Sequence of chain 1.F:
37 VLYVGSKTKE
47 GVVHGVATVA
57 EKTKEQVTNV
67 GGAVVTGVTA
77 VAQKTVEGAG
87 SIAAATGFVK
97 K

Sequence of chain 1.B:
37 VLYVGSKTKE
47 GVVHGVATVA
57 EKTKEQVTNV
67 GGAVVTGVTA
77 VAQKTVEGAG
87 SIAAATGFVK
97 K

Binding-site contacts:
Ligand atom C14 contacts residue VAL82 of chain 1.A at 4.1 Å (hydrophobic).
Ligand atom N12 contacts residue GLU83 of chain 1.A at 4.3 Å.
Ligand atom C13 contacts residue VAL82 of chain 1.F at 3.7 Å (hydrophobic).
Ligand atom C10 contacts residue VAL82 of chain 1.A at 3.0 Å (hydrophobic).
Ligand atom C13 contacts residue VAL82 of chain 1.A at 2.3 Å (hydrophobic).
Ligand atom C11 contacts residue VAL82 of chain 1.A at 2.9 Å (hydrophobic).
Ligand atom C09 contacts residue VAL82 of chain 1.A at 4.2 Å (hydrophobic).
Ligand atom O01 contacts residue TYR39 of chain 1.B at 3.9 Å.
Ligand atom N12 contacts residue VAL82 of chain 1.A at 2.3 Å.

Sequence of chain 1.A:
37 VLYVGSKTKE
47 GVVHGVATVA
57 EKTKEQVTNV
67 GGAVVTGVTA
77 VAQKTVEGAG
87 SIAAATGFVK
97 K

A protein and the small-molecule ligand that binds it are described below.
Small molecule (SMILES): CNc1ccc(-c2nc3ccc(O)cc3s2)cc1